Sequence of chain 1.A:
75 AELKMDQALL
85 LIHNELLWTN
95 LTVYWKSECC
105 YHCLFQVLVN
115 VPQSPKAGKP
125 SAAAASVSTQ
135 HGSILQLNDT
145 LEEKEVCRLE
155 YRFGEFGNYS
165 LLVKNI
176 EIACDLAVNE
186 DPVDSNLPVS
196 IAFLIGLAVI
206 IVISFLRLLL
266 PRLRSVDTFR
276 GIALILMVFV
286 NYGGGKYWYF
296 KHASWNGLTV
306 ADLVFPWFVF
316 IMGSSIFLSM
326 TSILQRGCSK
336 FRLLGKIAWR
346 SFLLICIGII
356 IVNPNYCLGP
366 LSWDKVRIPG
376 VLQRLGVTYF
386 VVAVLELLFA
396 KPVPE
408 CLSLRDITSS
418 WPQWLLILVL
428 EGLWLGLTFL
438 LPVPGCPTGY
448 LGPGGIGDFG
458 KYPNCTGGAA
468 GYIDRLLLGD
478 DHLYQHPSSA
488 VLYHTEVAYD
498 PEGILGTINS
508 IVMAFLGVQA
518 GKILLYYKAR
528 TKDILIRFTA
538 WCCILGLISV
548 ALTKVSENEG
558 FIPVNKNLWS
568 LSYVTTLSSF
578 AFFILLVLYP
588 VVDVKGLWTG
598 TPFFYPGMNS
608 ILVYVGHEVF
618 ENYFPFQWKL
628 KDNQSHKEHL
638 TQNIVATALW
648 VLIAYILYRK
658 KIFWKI

Binding-site contacts:
Ligand atom C3 contacts residue ASN162 of chain 1.A at 3.8 Å.
Ligand atom C8 contacts residue ASN162 of chain 1.A at 3.6 Å.
Ligand atom C4 contacts residue ASN162 of chain 1.A at 4.2 Å.
Ligand atom C6 contacts residue ASN184 of chain 1.A at 3.9 Å.
Ligand atom C2 contacts residue ASN162 of chain 1.A at 2.5 Å.
Ligand atom C5 contacts residue LEU85 of chain 1.A at 4.5 Å (hydrophobic).
Ligand atom C7 contacts residue ASN162 of chain 1.A at 3.5 Å.
Ligand atom O5 contacts residue ASN184 of chain 1.A at 3.1 Å (h-bond).
Ligand atom C1 contacts residue ASN162 of chain 1.A at 1.4 Å.
Ligand atom O5 contacts residue ASN162 of chain 1.A at 2.3 Å (h-bond).
Ligand atom C5 contacts residue ASN184 of chain 1.A at 3.5 Å.
Ligand atom C1 contacts residue LEU85 of chain 1.A at 4.1 Å (hydrophobic).
Ligand atom N2 contacts residue LEU83 of chain 1.A at 3.6 Å.
Ligand atom C8 contacts residue GLU185 of chain 1.A at 4.5 Å.
Ligand atom O7 contacts residue ALA75 of chain 1.A at 4.4 Å.
Ligand atom C7 contacts residue LEU83 of chain 1.A at 3.9 Å (hydrophobic).
Ligand atom O6 contacts residue ASN184 of chain 1.A at 3.0 Å (h-bond).
Ligand atom C1 contacts residue ASN184 of chain 1.A at 3.5 Å.
Ligand atom N2 contacts residue ASN162 of chain 1.A at 2.9 Å (h-bond).
Ligand atom O7 contacts residue LEU83 of chain 1.A at 3.5 Å.
Ligand atom O7 contacts residue ASN162 of chain 1.A at 4.4 Å.
Ligand atom C5 contacts residue ASN162 of chain 1.A at 3.7 Å.

This small molecule binds to this protein.
Small molecule (SMILES): CC(=O)N[C@H]1[C@H](O[C@H]2[C@H](O)[C@@H](NC(C)=O)CO[C@@H]2CO)O[C@H](CO)[C@@H](O)[C@@H]1O